Binding-site contacts:
Ligand atom C5 contacts residue NAG1 of chain 1.AB at 3.8 Å.
Ligand atom O5 contacts residue VAL442 of chain 1.K at 4.2 Å.
Ligand atom C3 contacts residue ASN260 of chain 1.K at 3.9 Å.
Ligand atom C5 contacts residue ASN260 of chain 1.K at 3.6 Å.
Ligand atom C3 contacts residue GLU209 of chain 1.K at 4.0 Å.
Ligand atom C8 contacts residue VAL252 of chain 1.K at 3.6 Å (hydrophobic).
Ligand atom N2 contacts residue SER443 of chain 1.K at 3.9 Å.
Ligand atom C1 contacts residue SER443 of chain 1.K at 3.8 Å.
Ligand atom C2 contacts residue SER443 of chain 1.K at 4.1 Å.
Ligand atom C1 contacts residue ASN260 of chain 1.K at 1.5 Å.
Ligand atom C7 contacts residue ASN260 of chain 1.K at 3.5 Å.
Ligand atom O7 contacts residue CYS441 of chain 1.K at 3.6 Å.
Ligand atom O6 contacts residue SER207 of chain 1.K at 4.1 Å.
Ligand atom C7 contacts residue PRO210 of chain 1.K at 3.9 Å (hydrophobic).
Ligand atom O7 contacts residue ASN260 of chain 1.K at 3.4 Å (h-bond).
Ligand atom C6 contacts residue NAG1 of chain 1.AB at 3.3 Å.
Ligand atom C8 contacts residue ASN374 of chain 1.K at 3.6 Å.
Ligand atom O4 contacts residue VAL442 of chain 1.K at 4.0 Å.
Ligand atom C3 contacts residue SER443 of chain 1.K at 4.1 Å.
Ligand atom C8 contacts residue VAL442 of chain 1.K at 4.1 Å (hydrophobic).
Ligand atom O7 contacts residue GLU209 of chain 1.K at 3.7 Å.
Ligand atom C7 contacts residue VAL442 of chain 1.K at 3.9 Å (hydrophobic).
Ligand atom C2 contacts residue GLU209 of chain 1.K at 3.8 Å.
Ligand atom C6 contacts residue VAL442 of chain 1.K at 3.6 Å (hydrophobic).
Ligand atom O6 contacts residue GLY376 of chain 1.K at 3.3 Å.
Ligand atom C4 contacts residue GLU209 of chain 1.K at 4.1 Å.
Ligand atom O7 contacts residue VAL442 of chain 1.K at 2.9 Å (h-bond).
Ligand atom C6 contacts residue GLU209 of chain 1.K at 3.5 Å.
Ligand atom O7 contacts residue PRO210 of chain 1.K at 3.1 Å.
Ligand atom C2 contacts residue ASN260 of chain 1.K at 2.5 Å.
Ligand atom C5 contacts residue GLU209 of chain 1.K at 4.1 Å.
Ligand atom C4 contacts residue VAL442 of chain 1.K at 4.2 Å (hydrophobic).
Ligand atom O5 contacts residue NAG1 of chain 1.AB at 3.7 Å.
Ligand atom O7 contacts residue ARG440 of chain 1.K at 4.1 Å.
Ligand atom C5 contacts residue VAL442 of chain 1.K at 3.3 Å (hydrophobic).
Ligand atom O7 contacts residue VAL252 of chain 1.K at 3.6 Å.
Ligand atom N2 contacts residue ASN260 of chain 1.K at 3.0 Å (h-bond).
Ligand atom O3 contacts residue GLU209 of chain 1.K at 3.0 Å (salt-bridge).
Ligand atom O5 contacts residue ASN260 of chain 1.K at 2.3 Å (h-bond).
Ligand atom O5 contacts residue GLU209 of chain 1.K at 3.9 Å.

The protein below binds the small molecule below.
Small molecule (SMILES): CC(=O)N[C@H]1[C@H](O[C@H]2[C@H](O)[C@@H](NC(C)=O)CO[C@@H]2CO)O[C@H](CO)[C@@H](O[C@@H]2O[C@H](CO)[C@@H](O)[C@H](O[C@H]3O[C@H](CO)[C@@H](O)[C@H](O)[C@@H]3O)[C@@H]2O)[C@@H]1O

Sequence of chain 1.K:
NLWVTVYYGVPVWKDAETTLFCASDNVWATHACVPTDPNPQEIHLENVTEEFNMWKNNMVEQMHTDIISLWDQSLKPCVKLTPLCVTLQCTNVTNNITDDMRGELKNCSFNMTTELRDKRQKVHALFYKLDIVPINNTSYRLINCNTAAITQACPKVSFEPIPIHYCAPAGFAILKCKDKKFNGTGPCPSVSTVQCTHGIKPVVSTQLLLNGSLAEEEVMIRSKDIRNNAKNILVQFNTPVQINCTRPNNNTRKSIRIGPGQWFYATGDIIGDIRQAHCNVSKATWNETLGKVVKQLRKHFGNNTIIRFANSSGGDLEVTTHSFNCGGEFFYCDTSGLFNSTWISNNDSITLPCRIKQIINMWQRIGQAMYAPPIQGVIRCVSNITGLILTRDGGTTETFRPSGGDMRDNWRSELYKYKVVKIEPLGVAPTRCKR